Sequence of chain 1.B:
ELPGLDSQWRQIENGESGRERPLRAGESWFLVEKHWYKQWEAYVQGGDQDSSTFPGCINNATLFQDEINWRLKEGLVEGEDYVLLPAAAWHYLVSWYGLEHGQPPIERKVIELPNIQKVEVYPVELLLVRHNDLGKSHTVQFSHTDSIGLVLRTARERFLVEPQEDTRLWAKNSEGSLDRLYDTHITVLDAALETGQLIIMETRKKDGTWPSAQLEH

The protein below binds the small molecule below.
Small molecule (SMILES): CC[C@H](C)[C@H](NC(=O)[C@H](CCCCN)NC(=O)[C@H](CC(C)C)NC(=O)[C@H](CCCCN)NC(=O)[C@H](Cc1ccc(O)cc1)NC(=O)[C@H](Cc1ccccc1)NC(=O)[C@H](CCC(=O)O)NC(=O)CNC(=O)[C@H](CCC(=O)O)NC(=O)[C@H](C)N)C(=O)N[C@@H](CCCN=C(N)N)C(=O)N[C@H](C(=O)N1CCC[C@H]1C(=O)N[C@@H](CCCN=C(N)N)C(N)=O)[C@@H](C)O

Binding-site contacts:
Ligand atom CA contacts residue LEU223 of chain 1.B at 3.6 Å (hydrophobic).
Ligand atom OE1 contacts residue ASN140 of chain 1.B at 3.7 Å.
Ligand atom CZ contacts residue ASN181 of chain 1.B at 3.4 Å.
Ligand atom C contacts residue LEU186 of chain 1.B at 3.7 Å (hydrophobic).
Ligand atom CB contacts residue HIS139 of chain 1.B at 3.2 Å.
Ligand atom CG2 contacts residue TRP178 of chain 1.B at 3.7 Å (hydrophobic).
Ligand atom O contacts residue LEU223 of chain 1.B at 3.3 Å.
Ligand atom OH contacts residue HIS139 of chain 1.B at 3.5 Å.
Ligand atom NE contacts residue ASP187 of chain 1.B at 2.8 Å (salt-bridge).
Ligand atom CB contacts residue SER185 of chain 1.B at 3.7 Å.
Ligand atom OH contacts residue PRO219 of chain 1.B at 3.8 Å.
Ligand atom N contacts residue LEU186 of chain 1.B at 2.8 Å (h-bond).
Ligand atom CD1 contacts residue GLN222 of chain 1.B at 3.8 Å.
Ligand atom O contacts residue LEU186 of chain 1.B at 3.8 Å.
Ligand atom CD1 contacts residue TRP178 of chain 1.B at 3.6 Å (hydrophobic).
Ligand atom O contacts residue LEU186 of chain 1.B at 2.9 Å (h-bond).
Ligand atom NH2 contacts residue ASN181 of chain 1.B at 3.5 Å (h-bond).
Ligand atom CD contacts residue LEU142 of chain 1.B at 3.8 Å (hydrophobic).
Ligand atom C contacts residue GLU224 of chain 1.B at 3.6 Å.
Ligand atom CE1 contacts residue PRO219 of chain 1.B at 3.6 Å (hydrophobic).
Ligand atom CA contacts residue LEU186 of chain 1.B at 3.6 Å (hydrophobic).
Ligand atom CE contacts residue GLU224 of chain 1.B at 3.4 Å.
Ligand atom CG contacts residue ASN140 of chain 1.B at 3.5 Å.
Ligand atom CA contacts residue ASN140 of chain 1.B at 3.6 Å.
Ligand atom CZ contacts residue ASP187 of chain 1.B at 3.5 Å.
Ligand atom CB contacts residue ASN140 of chain 1.B at 3.6 Å.
Ligand atom CG contacts residue ASP187 of chain 1.B at 3.7 Å.
Ligand atom O contacts residue LEU223 of chain 1.B at 3.7 Å.
Ligand atom CD1 contacts residue HIS225 of chain 1.B at 3.0 Å.
Ligand atom NH2 contacts residue ASP187 of chain 1.B at 2.9 Å (salt-bridge).
Ligand atom CA contacts residue GLU224 of chain 1.B at 3.4 Å.
Ligand atom NE contacts residue ASN181 of chain 1.B at 3.3 Å (h-bond).
Ligand atom CA contacts residue LEU186 of chain 1.B at 3.7 Å (hydrophobic).
Ligand atom O contacts residue SER185 of chain 1.B at 3.2 Å.
Ligand atom O contacts residue HIS225 of chain 1.B at 3.1 Å (h-bond).
Ligand atom CB contacts residue LEU186 of chain 1.B at 3.6 Å (hydrophobic).
Ligand atom NZ contacts residue GLU224 of chain 1.B at 3.7 Å.
Ligand atom CE1 contacts residue GLN222 of chain 1.B at 3.7 Å.
Ligand atom CB contacts residue ASP187 of chain 1.B at 3.4 Å.
Ligand atom N contacts residue GLU224 of chain 1.B at 2.9 Å (salt-bridge).